The small molecule below binds the protein below.
Small molecule (SMILES): CC(=O)N[C@@H]1[C@@H](O)[C@H](O)[C@@H](CO)O[C@H]1O

Sequence of chain 1.C:
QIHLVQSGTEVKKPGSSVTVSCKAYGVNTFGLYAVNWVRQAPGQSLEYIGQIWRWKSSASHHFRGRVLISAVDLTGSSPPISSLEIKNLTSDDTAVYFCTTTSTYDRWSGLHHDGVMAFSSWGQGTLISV

Binding-site contacts:
Ligand atom C6 contacts residue LYS87 of chain 1.C at 3.7 Å.
Ligand atom O5 contacts residue ASN88 of chain 1.C at 2.3 Å (h-bond).
Ligand atom C2 contacts residue ASN88 of chain 1.C at 2.5 Å.
Ligand atom C3 contacts residue ASN88 of chain 1.C at 3.8 Å.
Ligand atom C4 contacts residue ASN88 of chain 1.C at 4.2 Å.
Ligand atom O6 contacts residue GLY65 of chain 1.C at 3.7 Å.
Ligand atom C5 contacts residue ASN88 of chain 1.C at 3.6 Å.
Ligand atom N2 contacts residue ASN88 of chain 1.C at 3.0 Å (h-bond).
Ligand atom C1 contacts residue ASN88 of chain 1.C at 1.5 Å.
Ligand atom C7 contacts residue ASN88 of chain 1.C at 4.0 Å.
Ligand atom O6 contacts residue LYS87 of chain 1.C at 3.1 Å (salt-bridge).